Sequence of chain 1.B:
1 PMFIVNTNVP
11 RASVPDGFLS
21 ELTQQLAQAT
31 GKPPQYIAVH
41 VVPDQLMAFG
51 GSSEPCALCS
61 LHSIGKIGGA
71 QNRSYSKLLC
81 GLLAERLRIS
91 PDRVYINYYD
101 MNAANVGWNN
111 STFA

This protein binds this small molecule.
Small molecule (SMILES): Cn1ccc2ccc(-c3cn(-c4ccc(O)cc4)nn3)nc2c1=O

Sequence of chain 1.A:
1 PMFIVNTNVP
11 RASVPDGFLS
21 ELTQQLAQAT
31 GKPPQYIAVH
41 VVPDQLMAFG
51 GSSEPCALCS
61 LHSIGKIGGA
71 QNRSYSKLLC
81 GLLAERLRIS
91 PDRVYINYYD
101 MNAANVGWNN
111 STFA

Binding-site contacts:
Ligand atom C12 contacts residue ASN97 of chain 1.A at 3.5 Å.
Ligand atom N2 contacts residue ILE64 of chain 1.B at 3.1 Å (h-bond).
Ligand atom N1 contacts residue PRO1 of chain 1.B at 3.3 Å (h-bond).
Ligand atom N1 contacts residue ILE64 of chain 1.B at 3.9 Å.
Ligand atom C11 contacts residue VAL106 of chain 1.B at 3.7 Å (hydrophobic).
Ligand atom N3 contacts residue PRO1 of chain 1.B at 3.9 Å.
Ligand atom O contacts residue HIS62 of chain 1.B at 3.6 Å.
Ligand atom C11 contacts residue HIS62 of chain 1.B at 3.7 Å.
Ligand atom C13 contacts residue MET2 of chain 1.B at 3.9 Å (hydrophobic).
Ligand atom C11 contacts residue ASN97 of chain 1.A at 3.7 Å.
Ligand atom C13 contacts residue PRO1 of chain 1.B at 3.8 Å (hydrophobic).
Ligand atom C14 contacts residue TYR95 of chain 1.A at 3.5 Å (hydrophobic).
Ligand atom N4 contacts residue LYS32 of chain 1.B at 3.2 Å (salt-bridge).
Ligand atom N2 contacts residue LYS32 of chain 1.B at 3.9 Å.
Ligand atom O contacts residue MET2 of chain 1.B at 3.4 Å.
Ligand atom C7 contacts residue PRO1 of chain 1.B at 3.8 Å (hydrophobic).
Ligand atom C9 contacts residue PRO1 of chain 1.B at 3.4 Å (hydrophobic).
Ligand atom C7 contacts residue LYS32 of chain 1.B at 3.9 Å.
Ligand atom N3 contacts residue ILE64 of chain 1.B at 3.8 Å.
Ligand atom C2 contacts residue PRO33 of chain 1.B at 3.9 Å (hydrophobic).
Ligand atom C16 contacts residue PRO33 of chain 1.B at 4.0 Å (hydrophobic).
Ligand atom C5 contacts residue PHE113 of chain 1.B at 3.9 Å (hydrophobic).
Ligand atom C5 contacts residue TYR36 of chain 1.B at 3.6 Å (hydrophobic).
Ligand atom N3 contacts residue LYS32 of chain 1.B at 3.0 Å (salt-bridge).
Ligand atom O contacts residue ASN97 of chain 1.A at 2.6 Å (h-bond).
Ligand atom N2 contacts residue PRO1 of chain 1.B at 3.8 Å.
Ligand atom C12 contacts residue HIS62 of chain 1.B at 3.9 Å.
Ligand atom C8 contacts residue PRO1 of chain 1.B at 3.4 Å (hydrophobic).
Ligand atom C12 contacts residue VAL106 of chain 1.B at 3.8 Å (hydrophobic).
Ligand atom C14 contacts residue PRO1 of chain 1.B at 3.2 Å (hydrophobic).
Ligand atom C13 contacts residue TYR95 of chain 1.A at 3.5 Å (hydrophobic).
Ligand atom C3 contacts residue PRO33 of chain 1.B at 3.9 Å (hydrophobic).
Ligand atom C4 contacts residue TYR36 of chain 1.B at 3.4 Å (hydrophobic).
Ligand atom O1 contacts residue LYS32 of chain 1.B at 2.9 Å (salt-bridge).
Ligand atom C8 contacts residue TYR95 of chain 1.A at 3.8 Å (hydrophobic).
Ligand atom C10 contacts residue VAL106 of chain 1.B at 3.9 Å (hydrophobic).
Ligand atom N2 contacts residue SER63 of chain 1.B at 3.9 Å.
Ligand atom C16 contacts residue LYS32 of chain 1.B at 3.8 Å.
Ligand atom C10 contacts residue ILE64 of chain 1.B at 3.7 Å (hydrophobic).
Ligand atom C10 contacts residue SER63 of chain 1.B at 3.8 Å.